Binding-site contacts:
Ligand atom C25 contacts residue CYS176 of chain 1.E at 2.6 Å (hydrophobic).
Ligand atom C25 contacts residue HIS177 of chain 1.E at 2.5 Å.
Ligand atom C12 contacts residue PHE248 of chain 1.E at 3.9 Å (hydrophobic).
Ligand atom N8 contacts residue ALA184 of chain 1.E at 3.5 Å.
Ligand atom C28 contacts residue HIS177 of chain 1.E at 3.6 Å.
Ligand atom C30 contacts residue HIS177 of chain 1.E at 3.6 Å.
Ligand atom C2 contacts residue PHE248 of chain 1.E at 4.0 Å (hydrophobic).
Ligand atom O5 contacts residue THR178 of chain 1.E at 3.9 Å.
Ligand atom C2 contacts residue THR178 of chain 1.E at 3.0 Å.
Ligand atom C4 contacts residue PHE248 of chain 1.E at 3.7 Å (hydrophobic).
Ligand atom O5 contacts residue PHE179 of chain 1.E at 3.0 Å.
Ligand atom O26 contacts residue HIS177 of chain 1.E at 3.0 Å (h-bond).
Ligand atom C7 contacts residue ALA184 of chain 1.E at 3.8 Å (hydrophobic).
Ligand atom C2 contacts residue HIS177 of chain 1.E at 4.0 Å.
Ligand atom C6 contacts residue PHE248 of chain 1.E at 3.7 Å (hydrophobic).
Ligand atom C27 contacts residue HIS177 of chain 1.E at 2.8 Å.
Ligand atom N3 contacts residue PHE248 of chain 1.E at 3.0 Å.
Ligand atom C1 contacts residue THR178 of chain 1.E at 3.7 Å.
Ligand atom C23 contacts residue LEU187 of chain 1.E at 3.6 Å (hydrophobic).
Ligand atom C22 contacts residue LEU188 of chain 1.E at 4.0 Å (hydrophobic).
Ligand atom C32 contacts residue LEU251 of chain 1.E at 3.7 Å (hydrophobic).
Ligand atom C1 contacts residue CYS176 of chain 1.E at 2.6 Å (hydrophobic).
Ligand atom C11 contacts residue PHE248 of chain 1.E at 4.0 Å (hydrophobic).
Ligand atom C7 contacts residue PHE248 of chain 1.E at 3.9 Å (hydrophobic).
Ligand atom C2 contacts residue CYS176 of chain 1.E at 3.1 Å (hydrophobic).
Ligand atom O5 contacts residue GLN180 of chain 1.E at 2.9 Å (h-bond).
Ligand atom C29 contacts residue PHE179 of chain 1.E at 3.8 Å (hydrophobic).
Ligand atom C15 contacts residue LEU187 of chain 1.E at 4.0 Å (hydrophobic).
Ligand atom C1 contacts residue GLU183 of chain 1.E at 3.9 Å.
Ligand atom C31 contacts residue HIS177 of chain 1.E at 2.7 Å.
Ligand atom C32 contacts residue HIS177 of chain 1.E at 2.8 Å.
Ligand atom C23 contacts residue PHE191 of chain 1.E at 2.8 Å (hydrophobic).
Ligand atom C7 contacts residue GLU183 of chain 1.E at 4.0 Å.
Ligand atom C25 contacts residue THR178 of chain 1.E at 3.0 Å.
Ligand atom C23 contacts residue LEU188 of chain 1.E at 3.8 Å (hydrophobic).
Ligand atom C17 contacts residue LEU187 of chain 1.E at 3.7 Å (hydrophobic).
Ligand atom C16 contacts residue LEU187 of chain 1.E at 3.9 Å (hydrophobic).
Ligand atom O26 contacts residue LEU251 of chain 1.E at 3.3 Å.
Ligand atom C1 contacts residue PHE248 of chain 1.E at 3.8 Å (hydrophobic).
Ligand atom O26 contacts residue CYS176 of chain 1.E at 3.3 Å (h-bond).

The small molecule below binds the protein below.
Small molecule (SMILES): Cc1c(C(=O)N[C@H](C)COc2ccccc2)cnc2c(-c3ccc(C(C)C)cc3)cnn12

Sequence of chain 1.E:
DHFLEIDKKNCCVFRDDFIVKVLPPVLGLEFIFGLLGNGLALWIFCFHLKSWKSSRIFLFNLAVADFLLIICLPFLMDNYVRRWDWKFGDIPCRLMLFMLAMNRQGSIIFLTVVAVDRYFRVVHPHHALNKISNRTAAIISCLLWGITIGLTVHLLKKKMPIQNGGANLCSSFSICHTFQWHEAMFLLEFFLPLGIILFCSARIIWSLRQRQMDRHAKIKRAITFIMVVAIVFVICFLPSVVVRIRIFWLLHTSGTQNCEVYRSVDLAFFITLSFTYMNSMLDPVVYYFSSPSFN